This protein binds this small molecule.
Small molecule (SMILES): CC(=O)O[C@H]1C(=O)[C@@]2(C)[C@H]([C@H](OC(=O)c3ccccc3)[C@]3(O)C[C@H](OC(=O)[C@H](O)[C@@H](NC(=O)c4ccccc4)c4ccccc4)C(C)=C1C3(C)C)[C@]1(OC(C)=O)CO[C@@H]1C[C@@H]2O

Binding-site contacts:
Ligand atom C19 contacts residue ARG276 of chain 16.B at 3.7 Å.
Ligand atom O13 contacts residue GLY360 of chain 16.B at 3.6 Å.
Ligand atom C37 contacts residue PRO358 of chain 16.B at 3.7 Å (hydrophobic).
Ligand atom O13 contacts residue ARG359 of chain 16.B at 3.2 Å (salt-bridge).
Ligand atom C39 contacts residue PRO358 of chain 16.B at 3.8 Å (hydrophobic).
Ligand atom C42 contacts residue VAL23 of chain 16.B at 3.5 Å (hydrophobic).
Ligand atom C41 contacts residue SER234 of chain 16.B at 3.5 Å.
Ligand atom C33 contacts residue VAL23 of chain 16.B at 3.6 Å (hydrophobic).
Ligand atom C39 contacts residue PHE270 of chain 16.B at 3.4 Å (hydrophobic).
Ligand atom C08 contacts residue HIS227 of chain 16.B at 3.4 Å.
Ligand atom C41 contacts residue GLU27 of chain 16.B at 3.1 Å.
Ligand atom O08 contacts residue ARG276 of chain 16.B at 3.7 Å.
Ligand atom C08 contacts residue LEU228 of chain 16.B at 3.8 Å (hydrophobic).
Ligand atom C19 contacts residue THR274 of chain 16.B at 3.0 Å.
Ligand atom C36 contacts residue HIS227 of chain 16.B at 3.2 Å.
Ligand atom C40 contacts residue GLU27 of chain 16.B at 3.4 Å.
Ligand atom O06 contacts residue THR274 of chain 16.B at 2.7 Å (h-bond).
Ligand atom C14 contacts residue THR274 of chain 16.B at 3.3 Å.
Ligand atom O14 contacts residue HIS227 of chain 16.B at 2.9 Å.
Ligand atom O06 contacts residue PRO272 of chain 16.B at 3.4 Å (h-bond).
Ligand atom C40 contacts residue SER234 of chain 16.B at 3.0 Å.
Ligand atom C16 contacts residue THR274 of chain 16.B at 3.4 Å.
Ligand atom C41 contacts residue VAL23 of chain 16.B at 3.7 Å (hydrophobic).
Ligand atom C28 contacts residue PRO358 of chain 16.B at 3.6 Å (hydrophobic).
Ligand atom C32 contacts residue VAL23 of chain 16.B at 3.5 Å (hydrophobic).
Ligand atom C07 contacts residue HIS227 of chain 16.B at 3.2 Å.
Ligand atom C40 contacts residue ALA231 of chain 16.B at 3.4 Å (hydrophobic).
Ligand atom C38 contacts residue PRO358 of chain 16.B at 3.5 Å (hydrophobic).
Ligand atom O06 contacts residue LEU273 of chain 16.B at 3.5 Å.
Ligand atom O12 contacts residue GLY360 of chain 16.B at 3.5 Å (h-bond).
Ligand atom C39 contacts residue ALA231 of chain 16.B at 3.3 Å (hydrophobic).
Ligand atom C38 contacts residue PHE270 of chain 16.B at 3.6 Å (hydrophobic).
Ligand atom C39 contacts residue SER234 of chain 16.B at 3.8 Å.
Ligand atom C33 contacts residue ASP26 of chain 16.B at 3.7 Å.
Ligand atom C15 contacts residue PRO272 of chain 16.B at 3.1 Å (hydrophobic).
Ligand atom O13 contacts residue PRO358 of chain 16.B at 3.2 Å.
Ligand atom C09 contacts residue HIS227 of chain 16.B at 3.8 Å.
Ligand atom C15 contacts residue THR274 of chain 16.B at 3.7 Å.
Ligand atom C06 contacts residue HIS227 of chain 16.B at 3.6 Å.
Ligand atom C07 contacts residue LEU228 of chain 16.B at 3.6 Å (hydrophobic).

Sequence of chain 16.B:
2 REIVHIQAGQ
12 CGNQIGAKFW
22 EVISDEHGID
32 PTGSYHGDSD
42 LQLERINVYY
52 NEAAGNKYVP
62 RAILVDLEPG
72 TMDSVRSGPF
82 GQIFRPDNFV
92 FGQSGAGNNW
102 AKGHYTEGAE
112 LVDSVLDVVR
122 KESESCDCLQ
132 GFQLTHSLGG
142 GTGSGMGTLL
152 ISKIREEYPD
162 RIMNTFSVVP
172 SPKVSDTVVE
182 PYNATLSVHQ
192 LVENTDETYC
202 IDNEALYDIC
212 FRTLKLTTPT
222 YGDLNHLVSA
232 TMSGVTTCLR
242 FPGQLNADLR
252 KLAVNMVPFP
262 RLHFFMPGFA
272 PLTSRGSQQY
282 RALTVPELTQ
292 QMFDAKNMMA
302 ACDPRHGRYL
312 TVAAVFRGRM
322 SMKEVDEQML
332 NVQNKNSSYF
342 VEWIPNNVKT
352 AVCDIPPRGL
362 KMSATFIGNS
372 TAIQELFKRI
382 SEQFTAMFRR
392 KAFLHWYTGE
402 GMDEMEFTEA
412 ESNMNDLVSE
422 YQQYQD